Sequence of chain 1.A:
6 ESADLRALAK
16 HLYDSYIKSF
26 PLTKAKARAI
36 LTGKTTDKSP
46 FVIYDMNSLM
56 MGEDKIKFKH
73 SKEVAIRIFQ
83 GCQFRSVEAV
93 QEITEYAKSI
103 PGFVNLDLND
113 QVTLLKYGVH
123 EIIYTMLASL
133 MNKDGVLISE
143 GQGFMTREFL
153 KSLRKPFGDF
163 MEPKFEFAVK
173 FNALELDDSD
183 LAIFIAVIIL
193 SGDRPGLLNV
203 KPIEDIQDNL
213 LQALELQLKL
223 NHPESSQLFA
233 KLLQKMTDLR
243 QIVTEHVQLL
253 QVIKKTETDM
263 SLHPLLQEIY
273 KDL

Binding-site contacts:
Ligand atom C7 contacts residue GLY83 of chain 1.A at 3.7 Å.
Ligand atom C8 contacts residue CYS84 of chain 1.A at 4.1 Å (hydrophobic).
Ligand atom C4 contacts residue ARG87 of chain 1.A at 4.4 Å.
Ligand atom O1 contacts residue CYS84 of chain 1.A at 3.1 Å.
Ligand atom C1 contacts residue CYS84 of chain 1.A at 4.0 Å (hydrophobic).
Ligand atom O2 contacts residue VAL138 of chain 1.A at 4.2 Å.
Ligand atom C2 contacts residue VAL138 of chain 1.A at 4.0 Å (hydrophobic).
Ligand atom C7 contacts residue ILE140 of chain 1.A at 4.4 Å (hydrophobic).
Ligand atom C9 contacts residue CYS84 of chain 1.A at 4.5 Å (hydrophobic).
Ligand atom O2 contacts residue ILE80 of chain 1.A at 4.4 Å.
Ligand atom C5 contacts residue ARG87 of chain 1.A at 3.8 Å.
Ligand atom C6 contacts residue ARG87 of chain 1.A at 4.3 Å.
Ligand atom C2 contacts residue ILE140 of chain 1.A at 4.4 Å (hydrophobic).
Ligand atom C2 contacts residue EEY1 of chain 1.C at 4.5 Å.
Ligand atom C7 contacts residue CYS84 of chain 1.A at 3.6 Å (hydrophobic).
Ligand atom C6 contacts residue CYS84 of chain 1.A at 4.2 Å (hydrophobic).
Ligand atom C4 contacts residue EEY1 of chain 1.C at 3.1 Å.
Ligand atom C5 contacts residue CYS84 of chain 1.A at 3.6 Å (hydrophobic).
Ligand atom C2 contacts residue MET163 of chain 1.A at 4.0 Å (hydrophobic).
Ligand atom C4 contacts residue ILE140 of chain 1.A at 4.0 Å (hydrophobic).
Ligand atom O2 contacts residue MET147 of chain 1.A at 3.5 Å (h-bond).
Ligand atom C5 contacts residue EEY1 of chain 1.C at 3.6 Å.
Ligand atom C5 contacts residue ILE140 of chain 1.A at 4.4 Å (hydrophobic).
Ligand atom O2 contacts residue ILE140 of chain 1.A at 4.3 Å.
Ligand atom C3 contacts residue EEY1 of chain 1.C at 3.0 Å.
Ligand atom O2 contacts residue LEU152 of chain 1.A at 3.6 Å.
Ligand atom C1 contacts residue ILE140 of chain 1.A at 4.2 Å (hydrophobic).
Ligand atom C3 contacts residue CYS84 of chain 1.A at 4.0 Å (hydrophobic).
Ligand atom C9 contacts residue GLY83 of chain 1.A at 3.8 Å.
Ligand atom O1 contacts residue ILE80 of chain 1.A at 4.3 Å.
Ligand atom C6 contacts residue ILE140 of chain 1.A at 3.6 Å (hydrophobic).
Ligand atom C4 contacts residue CYS84 of chain 1.A at 4.5 Å (hydrophobic).
Ligand atom C8 contacts residue GLY83 of chain 1.A at 3.7 Å.

The small molecule below binds the protein below.
Small molecule (SMILES): CCCCCCCCC(=O)O